Sequence of chain 1.C:
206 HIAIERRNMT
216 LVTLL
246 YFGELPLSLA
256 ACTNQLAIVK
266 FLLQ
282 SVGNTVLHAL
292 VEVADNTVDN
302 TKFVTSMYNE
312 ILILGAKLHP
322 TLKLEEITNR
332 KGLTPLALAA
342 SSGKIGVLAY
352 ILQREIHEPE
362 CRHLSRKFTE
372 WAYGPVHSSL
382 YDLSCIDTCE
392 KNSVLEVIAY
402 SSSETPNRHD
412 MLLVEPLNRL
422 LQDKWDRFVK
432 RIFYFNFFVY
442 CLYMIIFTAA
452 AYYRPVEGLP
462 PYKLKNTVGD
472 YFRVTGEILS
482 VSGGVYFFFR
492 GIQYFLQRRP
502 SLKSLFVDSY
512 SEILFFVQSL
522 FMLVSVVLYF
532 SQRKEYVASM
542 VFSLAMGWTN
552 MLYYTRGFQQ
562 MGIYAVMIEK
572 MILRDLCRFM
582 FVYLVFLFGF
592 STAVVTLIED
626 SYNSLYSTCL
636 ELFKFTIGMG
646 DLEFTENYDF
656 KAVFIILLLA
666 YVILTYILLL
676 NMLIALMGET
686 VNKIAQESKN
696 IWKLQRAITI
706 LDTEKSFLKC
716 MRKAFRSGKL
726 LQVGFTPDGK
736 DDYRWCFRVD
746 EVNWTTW

Binding-site contacts:
Ligand atom O23 contacts residue TYR511 of chain 1.C at 2.3 Å (h-bond).
Ligand atom C24 contacts residue TYR511 of chain 1.C at 3.2 Å (hydrophobic).
Ligand atom C2 contacts residue THR550 of chain 1.C at 4.3 Å.
Ligand atom C1 contacts residue THR550 of chain 1.C at 4.2 Å.
Ligand atom C44 contacts residue LEU662 of chain 1.B at 3.6 Å (hydrophobic).
Ligand atom C44 contacts residue PHE591 of chain 1.B at 3.8 Å (hydrophobic).
Ligand atom O12 contacts residue SER512 of chain 1.C at 3.5 Å.
Ligand atom O10 contacts residue GLU570 of chain 1.C at 4.3 Å.
Ligand atom C4 contacts residue ARG557 of chain 1.C at 4.2 Å.
Ligand atom C5 contacts residue TYR511 of chain 1.C at 3.8 Å (hydrophobic).
Ligand atom C30 contacts residue MET547 of chain 1.C at 4.3 Å (hydrophobic).
Ligand atom C4 contacts residue TYR511 of chain 1.C at 4.2 Å (hydrophobic).
Ligand atom C37 contacts residue ALA665 of chain 1.B at 4.2 Å (hydrophobic).
Ligand atom C13 contacts residue ASN551 of chain 1.C at 3.1 Å.
Ligand atom C6 contacts residue ILE569 of chain 1.C at 4.0 Å (hydrophobic).
Ligand atom N21 contacts residue THR550 of chain 1.C at 3.5 Å (h-bond).
Ligand atom C5 contacts residue ALA566 of chain 1.C at 3.7 Å (hydrophobic).
Ligand atom C17 contacts residue LEU553 of chain 1.C at 4.1 Å (hydrophobic).
Ligand atom C5 contacts residue GLU570 of chain 1.C at 4.0 Å.
Ligand atom C6 contacts residue TYR511 of chain 1.C at 3.9 Å (hydrophobic).
Ligand atom C2 contacts residue TYR554 of chain 1.C at 4.2 Å (hydrophobic).
Ligand atom C22 contacts residue ILE573 of chain 1.C at 4.0 Å (hydrophobic).
Ligand atom C40 contacts residue PHE543 of chain 1.C at 3.6 Å (hydrophobic).
Ligand atom C13 contacts residue SER512 of chain 1.C at 3.5 Å.
Ligand atom O10 contacts residue ARG557 of chain 1.C at 3.0 Å (salt-bridge).
Ligand atom N21 contacts residue TYR511 of chain 1.C at 4.3 Å.
Ligand atom C3 contacts residue TYR554 of chain 1.C at 4.0 Å (hydrophobic).
Ligand atom C22 contacts residue TYR511 of chain 1.C at 3.0 Å (hydrophobic).
Ligand atom C36 contacts residue MET547 of chain 1.C at 3.9 Å (hydrophobic).
Ligand atom C24 contacts residue LEU515 of chain 1.C at 3.8 Å (hydrophobic).
Ligand atom C13 contacts residue TYR554 of chain 1.C at 3.5 Å (hydrophobic).
Ligand atom O23 contacts residue ILE573 of chain 1.C at 3.1 Å.
Ligand atom C37 contacts residue PHE591 of chain 1.B at 4.3 Å (hydrophobic).
Ligand atom O12 contacts residue TYR554 of chain 1.C at 3.3 Å.
Ligand atom C44 contacts residue ALA546 of chain 1.C at 4.1 Å (hydrophobic).
Ligand atom C33 contacts residue LEU669 of chain 1.B at 3.6 Å (hydrophobic).
Ligand atom C44 contacts residue ALA665 of chain 1.B at 3.7 Å (hydrophobic).
Ligand atom C17 contacts residue THR550 of chain 1.C at 3.3 Å.
Ligand atom C13 contacts residue LEU515 of chain 1.C at 4.1 Å (hydrophobic).
Ligand atom O23 contacts residue ILE569 of chain 1.C at 4.2 Å.

The small molecule below binds the protein below.
Small molecule (SMILES): COc1cc(CNC(=O)CCCC/C=C/C(C)C)ccc1O

Sequence of chain 1.B:
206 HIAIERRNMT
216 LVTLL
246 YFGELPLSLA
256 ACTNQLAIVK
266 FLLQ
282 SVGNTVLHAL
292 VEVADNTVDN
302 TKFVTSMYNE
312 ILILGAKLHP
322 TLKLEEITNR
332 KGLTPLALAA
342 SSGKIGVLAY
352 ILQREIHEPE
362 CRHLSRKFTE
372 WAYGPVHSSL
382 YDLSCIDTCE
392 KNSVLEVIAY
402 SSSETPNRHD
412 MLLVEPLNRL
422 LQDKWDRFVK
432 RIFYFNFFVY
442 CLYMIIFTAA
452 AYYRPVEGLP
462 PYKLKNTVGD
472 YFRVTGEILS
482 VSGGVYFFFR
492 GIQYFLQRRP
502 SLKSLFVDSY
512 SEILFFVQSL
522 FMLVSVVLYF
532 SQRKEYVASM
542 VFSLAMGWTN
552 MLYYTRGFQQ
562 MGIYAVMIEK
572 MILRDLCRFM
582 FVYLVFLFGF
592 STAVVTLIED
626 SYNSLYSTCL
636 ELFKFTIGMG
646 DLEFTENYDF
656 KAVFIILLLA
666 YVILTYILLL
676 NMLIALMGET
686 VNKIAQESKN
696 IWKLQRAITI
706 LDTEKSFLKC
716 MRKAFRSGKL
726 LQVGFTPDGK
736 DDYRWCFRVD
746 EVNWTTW